A small-molecule ligand and the protein it binds are described below.
Small molecule (SMILES): CC[C@H](NC(=O)C[C@H](O)[C@H](CC(C)C)NC(=O)[C@@H](NC(=O)[C@H](Cc1cccc2ccccc12)NC(C)=O)C(C)C)C(=O)N[C@@H](Cc1cccc2ccccc12)C(N)=O

Sequence of chain 1.A:
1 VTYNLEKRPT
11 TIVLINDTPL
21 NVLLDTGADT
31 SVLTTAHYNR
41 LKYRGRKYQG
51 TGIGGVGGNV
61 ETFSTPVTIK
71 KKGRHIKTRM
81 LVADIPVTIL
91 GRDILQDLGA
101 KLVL

Binding-site contacts:
Ligand atom C47 contacts residue LP11 of chain 2.B at 0.9 Å.
Ligand atom C21 contacts residue LP11 of chain 2.B at 0.8 Å.
Ligand atom N26 contacts residue LP11 of chain 2.B at 1.0 Å.
Ligand atom C27 contacts residue LP11 of chain 2.B at 0.5 Å.
Ligand atom C56 contacts residue LP11 of chain 2.B at 0.3 Å.
Ligand atom N43 contacts residue LP11 of chain 2.B at 0.8 Å.
Ligand atom C46 contacts residue LP11 of chain 2.B at 0.6 Å.
Ligand atom C8 contacts residue LP11 of chain 2.B at 0.6 Å.
Ligand atom C25 contacts residue LP11 of chain 2.B at 1.2 Å.
Ligand atom C23 contacts residue LP11 of chain 2.B at 0.7 Å.
Ligand atom C44 contacts residue LP11 of chain 2.B at 0.7 Å.
Ligand atom O57 contacts residue LP11 of chain 2.B at 0.7 Å (h-bond).
Ligand atom N58 contacts residue LP11 of chain 2.B at 0.8 Å.
Ligand atom N37 contacts residue LP11 of chain 2.B at 0.9 Å.
Ligand atom C35 contacts residue LP11 of chain 2.B at 0.8 Å.
Ligand atom O34 contacts residue LP11 of chain 2.B at 0.7 Å (h-bond).
Ligand atom C33 contacts residue LP11 of chain 2.B at 0.5 Å.
Ligand atom C7 contacts residue LP11 of chain 2.B at 1.1 Å.
Ligand atom C1 contacts residue LP11 of chain 2.B at 0.8 Å.
Ligand atom C32 contacts residue LP11 of chain 2.B at 1.0 Å.
Ligand atom C31 contacts residue LP11 of chain 2.B at 1.0 Å.
Ligand atom C20 contacts residue LP11 of chain 2.B at 0.8 Å.
Ligand atom O18 contacts residue LP11 of chain 2.B at 0.6 Å (h-bond).
Ligand atom C29 contacts residue LP11 of chain 2.B at 1.3 Å.
Ligand atom C45 contacts residue LP11 of chain 2.B at 1.3 Å.
Ligand atom O36 contacts residue LP11 of chain 2.B at 0.4 Å (h-bond).
Ligand atom N19 contacts residue LP11 of chain 2.B at 0.7 Å.
Ligand atom O22 contacts residue LP11 of chain 2.B at 0.4 Å (h-bond).
Ligand atom C2 contacts residue LP11 of chain 2.B at 0.3 Å.
Ligand atom O3 contacts residue LP11 of chain 2.B at 0.7 Å (h-bond).
Ligand atom C40 contacts residue LP11 of chain 2.B at 1.2 Å.
Ligand atom C38 contacts residue LP11 of chain 2.B at 0.7 Å.
Ligand atom C9 contacts residue LP11 of chain 2.B at 1.2 Å.
Ligand atom C17 contacts residue LP11 of chain 2.B at 0.5 Å.
Ligand atom C39 contacts residue LP11 of chain 2.B at 0.7 Å.
Ligand atom C55 contacts residue LP11 of chain 2.B at 1.0 Å.
Ligand atom C5 contacts residue LP11 of chain 2.B at 0.8 Å.
Ligand atom N4 contacts residue LP11 of chain 2.B at 0.7 Å.
Ligand atom C41 contacts residue LP11 of chain 2.B at 0.5 Å.
Ligand atom O42 contacts residue LP11 of chain 2.B at 0.6 Å (h-bond).

Sequence of chain 2.A:
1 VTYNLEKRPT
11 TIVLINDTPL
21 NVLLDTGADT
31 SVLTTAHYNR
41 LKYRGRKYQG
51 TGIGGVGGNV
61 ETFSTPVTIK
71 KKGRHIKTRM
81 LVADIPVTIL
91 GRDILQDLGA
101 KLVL